Binding-site contacts:
Ligand atom C6 contacts residue SER28 of chain 1.B at 3.8 Å.
Ligand atom C6 contacts residue SER28 of chain 1.B at 3.8 Å.
Ligand atom C6 contacts residue GLY27 of chain 1.B at 4.4 Å.
Ligand atom C4 contacts residue SER28 of chain 1.B at 3.7 Å.
Ligand atom C5 contacts residue GLY27 of chain 1.B at 4.4 Å.
Ligand atom O6 contacts residue TYR29 of chain 1.B at 4.0 Å.
Ligand atom O4 contacts residue SER28 of chain 1.B at 4.1 Å.
Ligand atom C5 contacts residue SER28 of chain 1.B at 4.3 Å.
Ligand atom C2 contacts residue GLY27 of chain 1.B at 4.4 Å.
Ligand atom C5 contacts residue ASP31 of chain 1.B at 4.0 Å.
Ligand atom O6 contacts residue TYR111 of chain 1.B at 4.3 Å.
Ligand atom O4 contacts residue TYR111 of chain 1.B at 4.0 Å.
Ligand atom C6 contacts residue TYR29 of chain 1.B at 3.8 Å (hydrophobic).
Ligand atom C6 contacts residue ASP31 of chain 1.B at 3.5 Å.
Ligand atom C4 contacts residue GLY45 of chain 1.B at 3.6 Å.
Ligand atom O5 contacts residue SER28 of chain 1.B at 3.0 Å (h-bond).
Ligand atom O6 contacts residue SER26 of chain 1.B at 4.3 Å.
Ligand atom O3 contacts residue GLY44 of chain 1.B at 3.9 Å.
Ligand atom O6 contacts residue GLY27 of chain 1.B at 3.2 Å (h-bond).
Ligand atom O6 contacts residue TYR29 of chain 1.B at 3.0 Å (h-bond).
Ligand atom C1 contacts residue SER28 of chain 1.B at 3.8 Å.
Ligand atom O4 contacts residue GLY44 of chain 1.B at 3.8 Å.
Ligand atom C4 contacts residue GLY44 of chain 1.B at 4.4 Å.
Ligand atom C6 contacts residue TYR111 of chain 1.B at 3.9 Å (hydrophobic).
Ligand atom C5 contacts residue SER28 of chain 1.B at 4.0 Å.
Ligand atom C4 contacts residue ASP31 of chain 1.B at 3.4 Å.
Ligand atom O4 contacts residue GLY45 of chain 1.B at 3.6 Å (h-bond).
Ligand atom O6 contacts residue ASP31 of chain 1.B at 2.6 Å (salt-bridge).
Ligand atom O6 contacts residue SER28 of chain 1.B at 3.1 Å (h-bond).
Ligand atom O3 contacts residue GLY45 of chain 1.B at 2.8 Å (h-bond).
Ligand atom C3 contacts residue GLY45 of chain 1.B at 3.8 Å.
Ligand atom C6 contacts residue TYR29 of chain 1.B at 4.4 Å (hydrophobic).
Ligand atom O5 contacts residue GLY27 of chain 1.B at 3.6 Å.
Ligand atom O4 contacts residue ASP31 of chain 1.B at 2.6 Å (salt-bridge).
Ligand atom C1 contacts residue GLY27 of chain 1.B at 4.3 Å.

Sequence of chain 1.B:
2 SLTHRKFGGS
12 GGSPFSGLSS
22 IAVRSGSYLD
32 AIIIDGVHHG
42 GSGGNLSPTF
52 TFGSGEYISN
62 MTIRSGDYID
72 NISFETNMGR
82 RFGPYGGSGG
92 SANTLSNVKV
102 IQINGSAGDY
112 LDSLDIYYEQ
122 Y

The protein below binds the small molecule below.
Small molecule (SMILES): OC[C@H]1O[C@H](O[C@H]2[C@H](O)[C@@H](O)[C@H](O)O[C@@H]2CO)[C@H](O)[C@@H](O)[C@@H]1O